A protein and the small-molecule ligand that binds it are described below.
Small molecule (SMILES): CC(C)(C)OC(=O)N[C@H](CS[C@H](Cc1ccccc1)C(=O)NCCc1cccnc1)Cc1c[nH]c2ccccc12

Binding-site contacts:
Ligand atom C28 contacts residue THR289 of chain 2.A at 3.6 Å.
Ligand atom C40 contacts residue HEM1 of chain 2.B at 3.3 Å.
Ligand atom C02 contacts residue ILE100 of chain 2.A at 3.8 Å (hydrophobic).
Ligand atom C23 contacts residue SER99 of chain 2.A at 3.8 Å.
Ligand atom C06 contacts residue PHE88 of chain 2.A at 3.9 Å (hydrophobic).
Ligand atom C17 contacts residue PHE221 of chain 2.A at 3.7 Å (hydrophobic).
Ligand atom O05 contacts residue ILE100 of chain 2.A at 3.5 Å.
Ligand atom O21 contacts residue ILE281 of chain 2.A at 3.2 Å.
Ligand atom O07 contacts residue PHE88 of chain 2.A at 3.0 Å.
Ligand atom C03 contacts residue ARG86 of chain 2.A at 2.9 Å.
Ligand atom C26 contacts residue ALA285 of chain 2.A at 3.5 Å (hydrophobic).
Ligand atom C04 contacts residue ILE100 of chain 2.A at 3.0 Å (hydrophobic).
Ligand atom N34 contacts residue ARG85 of chain 2.A at 3.4 Å.
Ligand atom O21 contacts residue SER99 of chain 2.A at 3.3 Å (h-bond).
Ligand atom C18 contacts residue PHE221 of chain 2.A at 3.6 Å (hydrophobic).
Ligand atom C03 contacts residue ARG85 of chain 2.A at 3.2 Å.
Ligand atom N27 contacts residue HEM1 of chain 2.B at 2.4 Å.
Ligand atom C28 contacts residue HEM1 of chain 2.B at 3.4 Å.
Ligand atom C04 contacts residue SER99 of chain 2.A at 3.6 Å.
Ligand atom C16 contacts residue PHE221 of chain 2.A at 3.6 Å (hydrophobic).
Ligand atom O05 contacts residue SER99 of chain 2.A at 3.1 Å (h-bond).
Ligand atom C01 contacts residue PHE88 of chain 2.A at 3.6 Å (hydrophobic).
Ligand atom C01 contacts residue ILE100 of chain 2.A at 3.3 Å (hydrophobic).
Ligand atom C33 contacts residue ARG85 of chain 2.A at 3.5 Å.
Ligand atom C30 contacts residue PHE284 of chain 2.A at 3.4 Å (hydrophobic).
Ligand atom C04 contacts residue ARG85 of chain 2.A at 3.9 Å.
Ligand atom C25 contacts residue ALA285 of chain 2.A at 3.6 Å (hydrophobic).
Ligand atom C13 contacts residue PHE221 of chain 2.A at 3.8 Å (hydrophobic).
Ligand atom C17 contacts residue PHE284 of chain 2.A at 4.0 Å (hydrophobic).
Ligand atom C29 contacts residue THR289 of chain 2.A at 3.6 Å.
Ligand atom C03 contacts residue PRO87 of chain 2.A at 3.7 Å (hydrophobic).
Ligand atom C24 contacts residue ALA285 of chain 2.A at 3.7 Å (hydrophobic).
Ligand atom C39 contacts residue ALA350 of chain 2.A at 3.8 Å (hydrophobic).
Ligand atom C19 contacts residue PHE221 of chain 2.A at 3.4 Å (hydrophobic).
Ligand atom C14 contacts residue PHE221 of chain 2.A at 3.3 Å (hydrophobic).
Ligand atom C26 contacts residue HEM1 of chain 2.B at 3.0 Å.
Ligand atom C24 contacts residue PHE284 of chain 2.A at 3.8 Å (hydrophobic).
Ligand atom C15 contacts residue PHE221 of chain 2.A at 3.4 Å (hydrophobic).
Ligand atom O07 contacts residue ARG86 of chain 2.A at 3.7 Å.
Ligand atom C18 contacts residue PHE284 of chain 2.A at 3.5 Å (hydrophobic).

Sequence of chain 2.A:
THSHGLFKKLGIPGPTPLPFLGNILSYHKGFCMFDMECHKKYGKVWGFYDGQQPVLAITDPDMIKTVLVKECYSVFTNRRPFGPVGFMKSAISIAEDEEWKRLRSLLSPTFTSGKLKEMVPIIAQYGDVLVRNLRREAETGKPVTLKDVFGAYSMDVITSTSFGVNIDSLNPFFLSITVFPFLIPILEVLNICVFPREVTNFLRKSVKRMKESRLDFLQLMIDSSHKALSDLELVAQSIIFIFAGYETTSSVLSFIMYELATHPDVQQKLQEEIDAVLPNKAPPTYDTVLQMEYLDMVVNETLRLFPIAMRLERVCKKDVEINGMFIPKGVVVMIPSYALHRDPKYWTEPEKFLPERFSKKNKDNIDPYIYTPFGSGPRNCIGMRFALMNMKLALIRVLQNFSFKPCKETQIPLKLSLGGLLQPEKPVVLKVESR